Sequence of chain 1.D:
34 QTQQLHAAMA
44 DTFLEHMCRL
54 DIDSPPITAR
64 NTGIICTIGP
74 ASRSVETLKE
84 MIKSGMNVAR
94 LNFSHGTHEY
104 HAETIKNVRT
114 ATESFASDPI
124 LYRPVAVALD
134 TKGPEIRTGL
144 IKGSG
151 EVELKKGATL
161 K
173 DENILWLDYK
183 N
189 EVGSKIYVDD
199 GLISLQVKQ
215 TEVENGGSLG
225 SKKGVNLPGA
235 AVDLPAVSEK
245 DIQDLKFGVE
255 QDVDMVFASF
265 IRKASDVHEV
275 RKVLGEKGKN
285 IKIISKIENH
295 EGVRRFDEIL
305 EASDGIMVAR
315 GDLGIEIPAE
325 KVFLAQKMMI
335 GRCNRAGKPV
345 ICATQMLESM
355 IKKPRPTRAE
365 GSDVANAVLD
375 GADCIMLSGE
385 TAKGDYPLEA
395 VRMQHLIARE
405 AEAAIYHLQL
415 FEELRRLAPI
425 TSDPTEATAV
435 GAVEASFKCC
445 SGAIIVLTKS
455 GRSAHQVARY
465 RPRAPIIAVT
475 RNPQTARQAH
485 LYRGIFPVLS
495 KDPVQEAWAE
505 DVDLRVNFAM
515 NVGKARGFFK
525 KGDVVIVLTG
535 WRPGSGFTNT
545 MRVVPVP

Binding-site contacts:
Ligand atom O3 contacts residue THR348 of chain 1.D at 2.4 Å (h-bond).
Ligand atom O3 contacts residue ALA313 of chain 1.D at 3.4 Å.
Ligand atom O4 contacts residue MET311 of chain 1.D at 4.2 Å.
Ligand atom O4 contacts residue ARG93 of chain 1.D at 3.8 Å.
Ligand atom O1 contacts residue ASP316 of chain 1.D at 2.7 Å (salt-bridge).
Ligand atom C1 contacts residue THR348 of chain 1.D at 3.5 Å.
Ligand atom C2 contacts residue ALA313 of chain 1.D at 3.8 Å (hydrophobic).
Ligand atom O3 contacts residue ARG314 of chain 1.D at 3.6 Å (salt-bridge).
Ligand atom O1 contacts residue ALA313 of chain 1.D at 3.8 Å.
Ligand atom C1 contacts residue MG1 of chain 1.Z at 2.9 Å.
Ligand atom C1 contacts residue ASP316 of chain 1.D at 3.7 Å.
Ligand atom O1 contacts residue GLY315 of chain 1.D at 3.6 Å.
Ligand atom O3 contacts residue ASP316 of chain 1.D at 3.9 Å.
Ligand atom C2 contacts residue THR348 of chain 1.D at 4.0 Å.
Ligand atom O4 contacts residue THR348 of chain 1.D at 3.6 Å.
Ligand atom C2 contacts residue LYS290 of chain 1.D at 3.7 Å.
Ligand atom O3 contacts residue GLY315 of chain 1.D at 2.9 Å (h-bond).
Ligand atom O1 contacts residue GLU292 of chain 1.D at 3.0 Å (salt-bridge).
Ligand atom O2 contacts residue ALA313 of chain 1.D at 4.1 Å.
Ligand atom O2 contacts residue MG1 of chain 1.Z at 1.9 Å.
Ligand atom O4 contacts residue LYS290 of chain 1.D at 3.8 Å.
Ligand atom O4 contacts residue MET380 of chain 1.D at 4.1 Å.
Ligand atom O2 contacts residue ASP316 of chain 1.D at 3.9 Å.
Ligand atom O4 contacts residue ALA313 of chain 1.D at 4.3 Å.
Ligand atom C1 contacts residue ALA313 of chain 1.D at 3.5 Å (hydrophobic).
Ligand atom O1 contacts residue MG1 of chain 1.Z at 2.2 Å.
Ligand atom C2 contacts residue GLU292 of chain 1.D at 3.8 Å.
Ligand atom C1 contacts residue GLU292 of chain 1.D at 3.7 Å.
Ligand atom O2 contacts residue GLU292 of chain 1.D at 3.1 Å (salt-bridge).
Ligand atom O3 contacts residue MG1 of chain 1.Z at 4.1 Å.
Ligand atom C1 contacts residue ARG314 of chain 1.D at 4.4 Å.
Ligand atom C1 contacts residue GLY315 of chain 1.D at 3.6 Å.
Ligand atom O2 contacts residue LYS290 of chain 1.D at 2.9 Å (salt-bridge).
Ligand atom O4 contacts residue MG1 of chain 1.Z at 4.0 Å.
Ligand atom C2 contacts residue MG1 of chain 1.Z at 2.8 Å.

A small-molecule ligand and the protein it binds are described below.
Small molecule (SMILES): O=C([O-])C(=O)[O-]